Sequence of chain 1.A:
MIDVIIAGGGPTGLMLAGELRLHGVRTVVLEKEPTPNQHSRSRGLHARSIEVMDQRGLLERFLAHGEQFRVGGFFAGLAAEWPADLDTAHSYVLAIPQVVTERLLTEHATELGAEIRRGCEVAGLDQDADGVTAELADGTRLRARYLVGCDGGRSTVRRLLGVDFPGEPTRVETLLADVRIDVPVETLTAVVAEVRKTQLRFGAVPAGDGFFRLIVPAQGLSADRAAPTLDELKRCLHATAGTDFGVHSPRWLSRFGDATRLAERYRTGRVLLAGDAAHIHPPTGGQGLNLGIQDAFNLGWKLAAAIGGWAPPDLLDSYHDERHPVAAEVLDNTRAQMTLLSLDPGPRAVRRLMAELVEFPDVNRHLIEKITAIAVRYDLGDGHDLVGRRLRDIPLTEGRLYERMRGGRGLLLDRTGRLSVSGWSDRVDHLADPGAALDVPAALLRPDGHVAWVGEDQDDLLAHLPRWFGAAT

Binding-site contacts:
Ligand atom C43 contacts residue GLY288 of chain 1.A at 3.3 Å.
Ligand atom O2 contacts residue FAD1 of chain 1.B at 3.2 Å.
Ligand atom C30 contacts residue ARG46 of chain 1.A at 3.3 Å.
Ligand atom N1 contacts residue ARG46 of chain 1.A at 3.3 Å (salt-bridge).
Ligand atom C20 contacts residue GLY75 of chain 1.A at 3.6 Å.
Ligand atom C1 contacts residue ARG46 of chain 1.A at 3.6 Å.
Ligand atom N2 contacts residue GLY288 of chain 1.A at 3.5 Å (h-bond).
Ligand atom C14 contacts residue PHE259 of chain 1.A at 3.6 Å (hydrophobic).
Ligand atom O5 contacts residue ARG204 of chain 1.A at 3.5 Å.
Ligand atom C33 contacts residue GLY76 of chain 1.A at 3.5 Å.
Ligand atom C10 contacts residue PRO286 of chain 1.A at 3.2 Å (hydrophobic).
Ligand atom C4 contacts residue PRO286 of chain 1.A at 3.1 Å (hydrophobic).
Ligand atom N2 contacts residue PHE77 of chain 1.A at 3.5 Å.
Ligand atom O1 contacts residue ARG46 of chain 1.A at 3.5 Å.
Ligand atom O7 contacts residue ARG199 of chain 1.A at 2.8 Å (salt-bridge).
Ligand atom C3 contacts residue PRO286 of chain 1.A at 3.6 Å (hydrophobic).
Ligand atom N1 contacts residue ALA98 of chain 1.A at 3.6 Å.
Ligand atom C31 contacts residue GLY76 of chain 1.A at 3.5 Å.
Ligand atom C25 contacts residue ARG199 of chain 1.A at 3.6 Å.
Ligand atom C6 contacts residue PRO286 of chain 1.A at 3.6 Å (hydrophobic).
Ligand atom C14 contacts residue ILE218 of chain 1.A at 3.6 Å (hydrophobic).
Ligand atom C36 contacts residue LEU203 of chain 1.A at 3.0 Å (hydrophobic).
Ligand atom O1 contacts residue FAD1 of chain 1.B at 3.2 Å (h-bond).
Ligand atom C31 contacts residue GLY75 of chain 1.A at 3.2 Å.
Ligand atom C43 contacts residue GLY289 of chain 1.A at 3.4 Å.
Ligand atom C36 contacts residue LEU344 of chain 1.A at 3.6 Å (hydrophobic).
Ligand atom O12 contacts residue THR287 of chain 1.A at 3.3 Å.
Ligand atom C13 contacts residue THR287 of chain 1.A at 3.5 Å.
Ligand atom C34 contacts residue ARG46 of chain 1.A at 3.6 Å.
Ligand atom C18 contacts residue PHE77 of chain 1.A at 3.3 Å (hydrophobic).
Ligand atom O4 contacts residue THR287 of chain 1.A at 3.2 Å.
Ligand atom O13 contacts residue FAD1 of chain 1.B at 3.1 Å (h-bond).
Ligand atom O12 contacts residue GLY288 of chain 1.A at 3.0 Å (h-bond).
Ligand atom C37 contacts residue PHE205 of chain 1.A at 3.5 Å (hydrophobic).
Ligand atom C37 contacts residue ARG199 of chain 1.A at 3.4 Å.
Ligand atom O12 contacts residue PRO286 of chain 1.A at 3.5 Å (h-bond).
Ligand atom O8 contacts residue GLY80 of chain 1.A at 3.1 Å (h-bond).
Ligand atom C17 contacts residue PHE77 of chain 1.A at 3.5 Å (hydrophobic).
Ligand atom C4 contacts residue GLY288 of chain 1.A at 3.6 Å.
Ligand atom C37 contacts residue GLY206 of chain 1.A at 3.5 Å.

A small-molecule ligand and the protein it binds are described below.
Small molecule (SMILES): CO[C@@H](/C=C/O[C@@]1(C)Oc2c(C)c(O)c3c(c2C1=O)C(=O)C(C=NN1CCN(C)CC1)=C(O)C3=O)[C@@H](C)[C@@H](OC(C)=O)[C@H](C)[C@H](O)[C@H](C)[C@@H](O)[C@@H](C)/C=C/C=C(\C)C(N)=O